A small-molecule ligand and the protein it binds are described below.
Small molecule (SMILES): O=c1[nH]cnc2c1ncn2[C@@H]1O[C@H](COP(=O)(O)O)[C@@H](O)[C@H]1O

Sequence of chain 1.A:
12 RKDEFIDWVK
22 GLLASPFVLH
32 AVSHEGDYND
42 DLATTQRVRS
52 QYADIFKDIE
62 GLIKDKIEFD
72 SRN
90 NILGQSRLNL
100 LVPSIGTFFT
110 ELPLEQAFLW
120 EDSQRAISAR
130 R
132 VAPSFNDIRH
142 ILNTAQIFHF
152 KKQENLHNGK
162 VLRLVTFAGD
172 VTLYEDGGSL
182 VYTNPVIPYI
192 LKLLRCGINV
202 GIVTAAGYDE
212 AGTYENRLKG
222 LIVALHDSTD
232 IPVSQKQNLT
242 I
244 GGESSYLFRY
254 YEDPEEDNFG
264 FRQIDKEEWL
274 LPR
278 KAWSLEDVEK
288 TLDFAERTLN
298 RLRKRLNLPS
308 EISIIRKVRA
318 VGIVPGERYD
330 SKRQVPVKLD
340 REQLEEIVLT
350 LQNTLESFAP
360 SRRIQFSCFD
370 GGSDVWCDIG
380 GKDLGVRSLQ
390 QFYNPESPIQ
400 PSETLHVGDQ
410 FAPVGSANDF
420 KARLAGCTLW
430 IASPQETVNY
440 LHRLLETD

Binding-site contacts:
Ligand atom N1 contacts residue ALA317 of chain 1.A at 3.6 Å.
Ligand atom N3 contacts residue ALA206 of chain 1.A at 3.5 Å (h-bond).
Ligand atom O3P contacts residue TYR209 of chain 1.A at 2.5 Å (h-bond).
Ligand atom N7 contacts residue GLY208 of chain 1.A at 3.4 Å (h-bond).
Ligand atom O6 contacts residue LYS314 of chain 1.A at 3.4 Å.
Ligand atom O1P contacts residue TYR209 of chain 1.A at 3.3 Å (h-bond).
Ligand atom O6 contacts residue GLY208 of chain 1.A at 3.5 Å (h-bond).
Ligand atom C2' contacts residue ARG218 of chain 1.A at 3.7 Å.
Ligand atom O5' contacts residue MG1 of chain 1.E at 3.7 Å.
Ligand atom N3 contacts residue TRP375 of chain 1.A at 3.4 Å.
Ligand atom C8 contacts residue MG1 of chain 1.E at 3.7 Å.
Ligand atom C2 contacts residue PHE368 of chain 1.A at 3.6 Å (hydrophobic).
Ligand atom O6 contacts residue ALA206 of chain 1.A at 3.6 Å.
Ligand atom C6 contacts residue ASP377 of chain 1.A at 3.7 Å.
Ligand atom N7 contacts residue LYS314 of chain 1.A at 2.9 Å (salt-bridge).
Ligand atom O3' contacts residue ASP171 of chain 1.A at 3.4 Å (salt-bridge).
Ligand atom N1 contacts residue ALA206 of chain 1.A at 3.0 Å (h-bond).
Ligand atom O3P contacts residue MG1 of chain 1.E at 2.9 Å.
Ligand atom O1P contacts residue ARG218 of chain 1.A at 3.5 Å (salt-bridge).
Ligand atom P contacts residue MG1 of chain 1.E at 3.8 Å.
Ligand atom C4 contacts residue ALA206 of chain 1.A at 3.6 Å (hydrophobic).
Ligand atom C2 contacts residue TRP375 of chain 1.A at 3.5 Å (hydrophobic).
Ligand atom C5 contacts residue GLY208 of chain 1.A at 3.5 Å.
Ligand atom N1 contacts residue ASP377 of chain 1.A at 2.6 Å (salt-bridge).
Ligand atom O4' contacts residue ASP373 of chain 1.A at 3.4 Å (salt-bridge).
Ligand atom C5 contacts residue ALA206 of chain 1.A at 3.4 Å (hydrophobic).
Ligand atom C6 contacts residue ALA206 of chain 1.A at 3.1 Å (hydrophobic).
Ligand atom C2 contacts residue ALA206 of chain 1.A at 3.2 Å (hydrophobic).
Ligand atom O6 contacts residue ALA317 of chain 1.A at 3.5 Å.
Ligand atom O2' contacts residue ARG218 of chain 1.A at 3.2 Å (salt-bridge).
Ligand atom C4' contacts residue ASP373 of chain 1.A at 3.5 Å.
Ligand atom C6 contacts residue GLY208 of chain 1.A at 3.7 Å.
Ligand atom N1 contacts residue TRP375 of chain 1.A at 3.7 Å.
Ligand atom O2' contacts residue ALA207 of chain 1.A at 3.4 Å.
Ligand atom O4' contacts residue TRP375 of chain 1.A at 3.1 Å (h-bond).
Ligand atom P contacts residue TYR209 of chain 1.A at 3.4 Å.
Ligand atom C2 contacts residue ASP377 of chain 1.A at 3.2 Å.
Ligand atom C4 contacts residue TRP375 of chain 1.A at 3.6 Å (hydrophobic).
Ligand atom O2' contacts residue ASP171 of chain 1.A at 2.7 Å (salt-bridge).
Ligand atom N3 contacts residue PHE368 of chain 1.A at 3.6 Å.